Sequence of chain 1.N:
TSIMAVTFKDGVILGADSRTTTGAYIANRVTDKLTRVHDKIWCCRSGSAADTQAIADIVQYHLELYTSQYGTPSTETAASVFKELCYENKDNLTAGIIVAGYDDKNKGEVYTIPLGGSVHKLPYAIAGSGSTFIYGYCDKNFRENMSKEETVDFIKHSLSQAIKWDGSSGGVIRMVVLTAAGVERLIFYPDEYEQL

A small-molecule ligand and the protein it binds are described below.
Small molecule (SMILES): C#CCCCC(=O)N[C@@H](Cc1ccccc1)C(=O)N[C@@H](CC(C)C)B(O)O

Sequence of chain 1.H:
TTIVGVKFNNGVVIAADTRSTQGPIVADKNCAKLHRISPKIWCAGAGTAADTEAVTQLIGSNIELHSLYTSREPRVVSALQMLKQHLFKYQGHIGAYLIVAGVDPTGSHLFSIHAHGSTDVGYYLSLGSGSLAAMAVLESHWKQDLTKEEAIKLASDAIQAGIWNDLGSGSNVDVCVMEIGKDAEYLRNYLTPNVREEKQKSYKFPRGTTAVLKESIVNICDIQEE

Binding-site contacts:
Ligand atom C17 contacts residue GLY47 of chain 1.N at 3.7 Å.
Ligand atom C31 contacts residue HIS114 of chain 1.H at 3.8 Å.
Ligand atom C22 contacts residue SER46 of chain 1.N at 4.0 Å.
Ligand atom N20 contacts residue GLY47 of chain 1.N at 2.9 Å (h-bond).
Ligand atom C32 contacts residue HIS114 of chain 1.H at 3.4 Å.
Ligand atom C23 contacts residue GLY47 of chain 1.N at 3.6 Å.
Ligand atom O28 contacts residue SER168 of chain 1.N at 4.0 Å.
Ligand atom C24 contacts residue ARG45 of chain 1.N at 3.6 Å.
Ligand atom C22 contacts residue GLY47 of chain 1.N at 3.8 Å.
Ligand atom C25 contacts residue LYS33 of chain 1.N at 3.8 Å.
Ligand atom C24 contacts residue THR52 of chain 1.N at 4.0 Å.
Ligand atom C17 contacts residue SER48 of chain 1.N at 3.8 Å.
Ligand atom C21 contacts residue LYS33 of chain 1.N at 3.8 Å.
Ligand atom O27 contacts residue GLY47 of chain 1.N at 3.4 Å (h-bond).
Ligand atom C21 contacts residue GLY47 of chain 1.N at 3.9 Å.
Ligand atom C25 contacts residue THR20 of chain 1.N at 3.7 Å.
Ligand atom C2 contacts residue THR20 of chain 1.N at 4.0 Å.
Ligand atom O19 contacts residue THR20 of chain 1.N at 3.5 Å.
Ligand atom C22 contacts residue THR1 of chain 1.N at 2.9 Å.
Ligand atom O28 contacts residue THR1 of chain 1.N at 2.2 Å (h-bond).
Ligand atom C32 contacts residue THR22 of chain 1.N at 3.7 Å.
Ligand atom C7 contacts residue THR21 of chain 1.N at 3.8 Å.
Ligand atom C18 contacts residue GLY47 of chain 1.N at 3.6 Å.
Ligand atom C33 contacts residue HIS114 of chain 1.H at 3.4 Å.
Ligand atom O27 contacts residue THR1 of chain 1.N at 2.3 Å (h-bond).
Ligand atom C22 contacts residue LYS33 of chain 1.N at 3.8 Å.
Ligand atom B8 contacts residue LYS33 of chain 1.N at 3.8 Å.
Ligand atom C2 contacts residue THR21 of chain 1.N at 3.4 Å.
Ligand atom O27 contacts residue SER46 of chain 1.N at 4.0 Å.
Ligand atom C11 contacts residue GLY47 of chain 1.N at 4.0 Å.
Ligand atom N20 contacts residue THR1 of chain 1.N at 3.8 Å.
Ligand atom O8 contacts residue ALA49 of chain 1.N at 3.3 Å (h-bond).
Ligand atom O19 contacts residue THR21 of chain 1.N at 3.2 Å (h-bond).
Ligand atom C21 contacts residue THR1 of chain 1.N at 2.5 Å.
Ligand atom C31 contacts residue THR22 of chain 1.N at 3.6 Å.
Ligand atom N9 contacts residue THR21 of chain 1.N at 3.1 Å (h-bond).
Ligand atom B8 contacts residue THR1 of chain 1.N at 1.4 Å.
Ligand atom C11 contacts residue THR21 of chain 1.N at 4.0 Å.
Ligand atom C10 contacts residue GLY47 of chain 1.N at 3.4 Å.
Ligand atom C16 contacts residue SER48 of chain 1.N at 3.9 Å.